Sequence of chain 1.H:
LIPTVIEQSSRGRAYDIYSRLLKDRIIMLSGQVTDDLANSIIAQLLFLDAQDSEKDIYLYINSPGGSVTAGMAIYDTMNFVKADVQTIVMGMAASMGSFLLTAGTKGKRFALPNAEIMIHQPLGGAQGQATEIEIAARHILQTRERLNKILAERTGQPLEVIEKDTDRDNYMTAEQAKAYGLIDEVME

Sequence of chain 1.I:
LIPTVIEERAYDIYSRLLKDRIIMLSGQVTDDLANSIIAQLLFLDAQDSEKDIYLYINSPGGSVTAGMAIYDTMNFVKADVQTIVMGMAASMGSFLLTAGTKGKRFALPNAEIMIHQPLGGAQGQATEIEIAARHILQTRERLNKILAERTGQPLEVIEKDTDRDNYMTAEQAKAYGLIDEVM

Binding-site contacts:
Ligand atom C1 contacts residue PHE50 of chain 1.I at 3.6 Å (hydrophobic).
Ligand atom C9 contacts residue PHE83 of chain 1.I at 3.6 Å (hydrophobic).
Ligand atom C25 contacts residue TYR63 of chain 1.H at 3.8 Å (hydrophobic).
Ligand atom F1 contacts residue PHE83 of chain 1.I at 3.2 Å.
Ligand atom C23 contacts residue TYR61 of chain 1.H at 3.7 Å (hydrophobic).
Ligand atom C14 contacts residue MET93 of chain 1.H at 3.5 Å (hydrophobic).
Ligand atom O7 contacts residue MET190 of chain 1.H at 3.8 Å.
Ligand atom O5 contacts residue TYR63 of chain 1.H at 2.7 Å (h-bond).
Ligand atom O6 contacts residue GLN89 of chain 1.H at 3.5 Å (h-bond).
Ligand atom C23 contacts residue ASP27 of chain 1.H at 3.2 Å.
Ligand atom O5 contacts residue TYR61 of chain 1.H at 3.2 Å.
Ligand atom C27 contacts residue TYR61 of chain 1.H at 3.5 Å (hydrophobic).
Ligand atom C25 contacts residue TYR61 of chain 1.H at 3.4 Å (hydrophobic).
Ligand atom C3 contacts residue ALA53 of chain 1.I at 3.4 Å (hydrophobic).
Ligand atom C7 contacts residue TYR63 of chain 1.H at 3.8 Å (hydrophobic).
Ligand atom C26 contacts residue TYR61 of chain 1.H at 3.7 Å (hydrophobic).
Ligand atom N3 contacts residue TYR61 of chain 1.H at 3.8 Å.
Ligand atom C15 contacts residue TYR63 of chain 1.H at 3.2 Å (hydrophobic).
Ligand atom C14 contacts residue TYR63 of chain 1.H at 3.6 Å (hydrophobic).
Ligand atom F1 contacts residue THR80 of chain 1.I at 3.5 Å.
Ligand atom C8 contacts residue PHE83 of chain 1.I at 3.5 Å (hydrophobic).
Ligand atom C16 contacts residue PHE83 of chain 1.I at 3.3 Å (hydrophobic).
Ligand atom C1 contacts residue LEU24 of chain 1.H at 3.7 Å (hydrophobic).
Ligand atom C2 contacts residue ASP27 of chain 1.H at 3.2 Å.
Ligand atom N1 contacts residue TYR63 of chain 1.H at 3.0 Å (h-bond).
Ligand atom O2 contacts residue MET190 of chain 1.H at 3.8 Å.
Ligand atom O2 contacts residue PHE83 of chain 1.I at 3.4 Å.
Ligand atom F2 contacts residue MET93 of chain 1.H at 2.9 Å.
Ligand atom C21 contacts residue TYR61 of chain 1.H at 3.8 Å (hydrophobic).
Ligand atom C6 contacts residue TYR63 of chain 1.H at 3.5 Å (hydrophobic).
Ligand atom C13 contacts residue MET93 of chain 1.H at 3.4 Å (hydrophobic).
Ligand atom C4 contacts residue ILE29 of chain 1.H at 3.3 Å (hydrophobic).
Ligand atom C27 contacts residue GLN89 of chain 1.H at 3.5 Å.
Ligand atom C11 contacts residue PHE83 of chain 1.I at 3.4 Å (hydrophobic).
Ligand atom C33 contacts residue MET190 of chain 1.H at 3.5 Å (hydrophobic).
Ligand atom F1 contacts residue LEU115 of chain 1.H at 3.8 Å.
Ligand atom F2 contacts residue TYR63 of chain 1.H at 2.8 Å.
Ligand atom C13 contacts residue LEU115 of chain 1.H at 3.8 Å (hydrophobic).
Ligand atom C32 contacts residue PHE113 of chain 1.H at 3.7 Å (hydrophobic).
Ligand atom C6 contacts residue ILE29 of chain 1.H at 3.6 Å (hydrophobic).

A protein and the small-molecule ligand that binds it are described below.
Small molecule (SMILES): CCCC/C=C/C(=O)N[C@@H](Cc1cc(F)cc(F)c1)C(=O)N[C@H]1COC(=O)[C@@H]2C[C@@H](C)CN2C(=O)C(C)NC(=O)[C@@H]2CCCCN2C(=O)[C@@H]2CCCN2C1=O